A protein and the small-molecule ligand that binds it are described below.
Small molecule (SMILES): CC(=O)N[C@H]1[C@H](O[C@H]2[C@H](O)[C@@H](NC(C)=O)CO[C@@H]2CO)O[C@H](CO)[C@@H](O)[C@@H]1O

Binding-site contacts:
Ligand atom C3 contacts residue ASN38 of chain 1.D at 3.8 Å.
Ligand atom C7 contacts residue ASN38 of chain 1.D at 3.4 Å.
Ligand atom O5 contacts residue THR318 of chain 1.D at 4.3 Å.
Ligand atom C4 contacts residue ASN38 of chain 1.D at 4.3 Å.
Ligand atom C5 contacts residue ASN38 of chain 1.D at 3.6 Å.
Ligand atom O7 contacts residue ASN38 of chain 1.D at 3.2 Å (h-bond).
Ligand atom O6 contacts residue THR40 of chain 1.D at 3.9 Å.
Ligand atom C1 contacts residue ASN38 of chain 1.D at 1.4 Å.
Ligand atom C2 contacts residue ASN38 of chain 1.D at 2.5 Å.
Ligand atom N2 contacts residue ASN38 of chain 1.D at 2.9 Å (h-bond).
Ligand atom O5 contacts residue ASN38 of chain 1.D at 2.4 Å (h-bond).

Sequence of chain 1.D:
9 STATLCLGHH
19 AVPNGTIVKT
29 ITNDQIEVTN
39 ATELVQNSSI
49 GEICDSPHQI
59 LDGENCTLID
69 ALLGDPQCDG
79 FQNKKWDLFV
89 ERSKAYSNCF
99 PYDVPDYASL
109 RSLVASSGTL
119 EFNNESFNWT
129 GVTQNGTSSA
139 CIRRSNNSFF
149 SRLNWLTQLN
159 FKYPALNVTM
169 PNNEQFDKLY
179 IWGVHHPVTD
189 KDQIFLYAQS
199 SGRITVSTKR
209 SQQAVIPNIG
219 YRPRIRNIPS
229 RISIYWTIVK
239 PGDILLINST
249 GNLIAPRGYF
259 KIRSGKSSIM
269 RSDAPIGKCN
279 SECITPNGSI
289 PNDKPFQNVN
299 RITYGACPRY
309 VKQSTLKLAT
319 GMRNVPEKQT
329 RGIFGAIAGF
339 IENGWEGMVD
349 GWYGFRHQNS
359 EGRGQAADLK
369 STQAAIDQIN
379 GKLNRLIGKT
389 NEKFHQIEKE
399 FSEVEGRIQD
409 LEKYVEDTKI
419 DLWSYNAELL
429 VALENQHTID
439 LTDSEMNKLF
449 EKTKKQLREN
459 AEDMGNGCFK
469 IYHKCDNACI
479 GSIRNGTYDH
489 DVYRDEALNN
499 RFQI